The small molecule below binds the protein below.
Small molecule (SMILES): CCN1/C(=C/C(C)=O)Sc2ccc(O)cc21

Binding-site contacts:
Ligand atom C7 contacts residue VAL184 of chain 1.D at 4.2 Å (hydrophobic).
Ligand atom C1 contacts residue ALA64 of chain 1.D at 3.7 Å (hydrophobic).
Ligand atom C6 contacts residue LEU119 of chain 1.D at 3.8 Å (hydrophobic).
Ligand atom C10 contacts residue LYS66 of chain 1.D at 4.0 Å.
Ligand atom C9 contacts residue ASP185 of chain 1.D at 3.9 Å.
Ligand atom C5 contacts residue PHE116 of chain 1.D at 3.9 Å (hydrophobic).
Ligand atom O contacts residue ASP185 of chain 1.D at 3.7 Å.
Ligand atom C2 contacts residue LEU172 of chain 1.D at 3.6 Å (hydrophobic).
Ligand atom C6 contacts residue PHE116 of chain 1.D at 4.2 Å (hydrophobic).
Ligand atom C5 contacts residue ALA64 of chain 1.D at 4.0 Å (hydrophobic).
Ligand atom O13 contacts residue LEU172 of chain 1.D at 4.2 Å.
Ligand atom C1 contacts residue LEU172 of chain 1.D at 4.0 Å (hydrophobic).
Ligand atom C3 contacts residue LEU172 of chain 1.D at 4.1 Å (hydrophobic).
Ligand atom C12 contacts residue ILE43 of chain 1.D at 4.3 Å (hydrophobic).
Ligand atom C10 contacts residue ASP185 of chain 1.D at 3.6 Å.
Ligand atom O13 contacts residue LEU119 of chain 1.D at 2.9 Å (h-bond).
Ligand atom C11 contacts residue LEU172 of chain 1.D at 4.4 Å (hydrophobic).
Ligand atom C2 contacts residue ILE43 of chain 1.D at 4.3 Å (hydrophobic).
Ligand atom S contacts residue VAL184 of chain 1.D at 4.0 Å.
Ligand atom C10 contacts residue PHE48 of chain 1.D at 3.5 Å (hydrophobic).
Ligand atom O13 contacts residue GLU117 of chain 1.D at 4.4 Å.
Ligand atom C5 contacts residue LEU119 of chain 1.D at 4.3 Å (hydrophobic).
Ligand atom C6 contacts residue ALA64 of chain 1.D at 3.5 Å (hydrophobic).
Ligand atom C9 contacts residue VAL51 of chain 1.D at 4.4 Å (hydrophobic).
Ligand atom C7 contacts residue VAL51 of chain 1.D at 4.0 Å (hydrophobic).
Ligand atom N contacts residue VAL51 of chain 1.D at 4.2 Å.
Ligand atom C5 contacts residue VAL184 of chain 1.D at 4.2 Å (hydrophobic).
Ligand atom C6 contacts residue GLU117 of chain 1.D at 3.6 Å.
Ligand atom C5 contacts residue VAL100 of chain 1.D at 4.0 Å (hydrophobic).
Ligand atom O contacts residue LYS66 of chain 1.D at 3.0 Å (salt-bridge).
Ligand atom C3 contacts residue VAL51 of chain 1.D at 4.2 Å (hydrophobic).
Ligand atom O13 contacts residue ALA64 of chain 1.D at 4.0 Å.
Ligand atom C12 contacts residue GLY44 of chain 1.D at 4.3 Å.
Ligand atom O13 contacts residue ILE43 of chain 1.D at 4.3 Å.
Ligand atom C8 contacts residue VAL51 of chain 1.D at 4.0 Å (hydrophobic).
Ligand atom O13 contacts residue MET118 of chain 1.D at 4.0 Å.
Ligand atom C9 contacts residue LYS66 of chain 1.D at 3.9 Å.
Ligand atom C8 contacts residue VAL184 of chain 1.D at 4.3 Å (hydrophobic).
Ligand atom C1 contacts residue LEU119 of chain 1.D at 4.0 Å (hydrophobic).
Ligand atom C4 contacts residue VAL184 of chain 1.D at 4.1 Å (hydrophobic).

Sequence of chain 1.D:
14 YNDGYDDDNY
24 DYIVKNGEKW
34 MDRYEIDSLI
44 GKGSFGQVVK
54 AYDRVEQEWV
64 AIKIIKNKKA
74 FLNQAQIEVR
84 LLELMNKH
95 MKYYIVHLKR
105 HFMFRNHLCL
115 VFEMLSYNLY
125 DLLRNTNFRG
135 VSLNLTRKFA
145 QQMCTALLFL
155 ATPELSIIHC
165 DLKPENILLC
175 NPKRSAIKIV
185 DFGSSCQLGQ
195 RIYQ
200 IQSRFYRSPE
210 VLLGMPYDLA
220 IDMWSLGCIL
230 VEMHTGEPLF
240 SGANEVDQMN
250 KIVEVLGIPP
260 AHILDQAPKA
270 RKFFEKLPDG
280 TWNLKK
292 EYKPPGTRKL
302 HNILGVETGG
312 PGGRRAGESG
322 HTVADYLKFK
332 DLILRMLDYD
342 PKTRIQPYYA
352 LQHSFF